This protein binds this small molecule.
Small molecule (SMILES): CC(C)C[C@H](N)C(=O)O

Sequence of chain 9.B:
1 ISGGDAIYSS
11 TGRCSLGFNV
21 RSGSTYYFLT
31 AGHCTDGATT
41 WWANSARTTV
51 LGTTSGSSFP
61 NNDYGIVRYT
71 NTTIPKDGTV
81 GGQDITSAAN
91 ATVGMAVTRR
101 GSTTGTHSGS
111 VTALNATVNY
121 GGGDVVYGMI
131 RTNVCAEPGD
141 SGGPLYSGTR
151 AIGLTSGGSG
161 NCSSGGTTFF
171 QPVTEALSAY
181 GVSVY

Binding-site contacts:
Ligand atom CA contacts residue TYR1 of chain 9.AA at 0.1 Å (hydrophobic).
Ligand atom CB contacts residue GLU137 of chain 9.B at 3.5 Å.
Ligand atom CD1 contacts residue GLU137 of chain 9.B at 4.1 Å.
Ligand atom C contacts residue TYR1 of chain 9.AA at 0.0 Å (hydrophobic).
Ligand atom OXT contacts residue HIS33 of chain 9.B at 2.7 Å (h-bond).
Ligand atom CG contacts residue TYR1 of chain 9.AA at 1.1 Å (hydrophobic).
Ligand atom N contacts residue GOL1 of chain 9.DA at 2.4 Å (h-bond).
Ligand atom N contacts residue SER141 of chain 9.B at 2.8 Å (h-bond).
Ligand atom O contacts residue PRO138 of chain 9.B at 3.6 Å.
Ligand atom CD2 contacts residue GLY157 of chain 9.B at 3.4 Å.
Ligand atom N contacts residue HIS33 of chain 9.B at 3.8 Å.
Ligand atom O contacts residue SER141 of chain 9.B at 2.4 Å (h-bond).
Ligand atom OXT contacts residue TYR1 of chain 9.AA at 0.0 Å (h-bond).
Ligand atom CA contacts residue PRO138 of chain 9.B at 3.9 Å (hydrophobic).
Ligand atom CB contacts residue TYR1 of chain 9.AA at 0.7 Å (hydrophobic).
Ligand atom CB contacts residue SER141 of chain 9.B at 3.3 Å.
Ligand atom CD2 contacts residue TYR1 of chain 9.AA at 1.9 Å (hydrophobic).
Ligand atom CA contacts residue SER141 of chain 9.B at 2.6 Å.
Ligand atom CD2 contacts residue THR155 of chain 9.B at 3.5 Å.
Ligand atom CG contacts residue GLU137 of chain 9.B at 3.8 Å.
Ligand atom O contacts residue TYR1 of chain 9.AA at 0.0 Å (h-bond).
Ligand atom CD1 contacts residue TYR1 of chain 9.AA at 0.4 Å (hydrophobic).
Ligand atom C contacts residue GLY139 of chain 9.B at 3.8 Å.
Ligand atom OXT contacts residue SER141 of chain 9.B at 2.3 Å (h-bond).
Ligand atom C contacts residue PRO138 of chain 9.B at 4.1 Å (hydrophobic).
Ligand atom C contacts residue HIS33 of chain 9.B at 3.7 Å.
Ligand atom CG contacts residue GLY157 of chain 9.B at 4.2 Å.
Ligand atom CD2 contacts residue SER141 of chain 9.B at 2.9 Å.
Ligand atom CD1 contacts residue GLY157 of chain 9.B at 3.9 Å.
Ligand atom N contacts residue GLY157 of chain 9.B at 4.1 Å.
Ligand atom CB contacts residue PRO138 of chain 9.B at 3.5 Å (hydrophobic).
Ligand atom CA contacts residue GOL1 of chain 9.DA at 3.8 Å.
Ligand atom O contacts residue ASP140 of chain 9.B at 3.7 Å.
Ligand atom N contacts residue SER156 of chain 9.B at 3.5 Å (h-bond).
Ligand atom CD2 contacts residue SER156 of chain 9.B at 3.2 Å.
Ligand atom N contacts residue TYR1 of chain 9.AA at 0.0 Å (h-bond).
Ligand atom C contacts residue SER141 of chain 9.B at 1.7 Å.
Ligand atom O contacts residue GLY139 of chain 9.B at 2.7 Å (h-bond).
Ligand atom CD1 contacts residue ALA136 of chain 9.B at 3.7 Å (hydrophobic).
Ligand atom CG contacts residue SER141 of chain 9.B at 3.5 Å.